Binding-site contacts:
Ligand atom O contacts residue ASP175 of chain 1.A at 2.9 Å (salt-bridge).
Ligand atom OXT contacts residue GLY172 of chain 1.A at 3.3 Å.
Ligand atom CA contacts residue GLU149 of chain 1.A at 4.0 Å.
Ligand atom O3 contacts residue ARG70 of chain 1.A at 2.8 Å (salt-bridge).
Ligand atom C contacts residue MG1 of chain 1.D at 3.0 Å.
Ligand atom OXT contacts residue ASP175 of chain 1.A at 4.0 Å.
Ligand atom OXT contacts residue CO1 of chain 1.C at 4.2 Å.
Ligand atom C contacts residue GLY172 of chain 1.A at 3.3 Å.
Ligand atom O3 contacts residue CO1 of chain 1.C at 2.1 Å.
Ligand atom C contacts residue ASP175 of chain 1.A at 4.0 Å.
Ligand atom C contacts residue GLU149 of chain 1.A at 3.9 Å.
Ligand atom CB contacts residue ARG70 of chain 1.A at 4.0 Å.
Ligand atom CB contacts residue PHE170 of chain 1.A at 3.6 Å (hydrophobic).
Ligand atom CB contacts residue TRP19 of chain 1.A at 4.2 Å (hydrophobic).
Ligand atom O contacts residue MG1 of chain 1.D at 2.3 Å.
Ligand atom CA contacts residue PHE170 of chain 1.A at 4.1 Å (hydrophobic).
Ligand atom CA contacts residue CO1 of chain 1.C at 2.9 Å.
Ligand atom O3 contacts residue GLU149 of chain 1.A at 3.3 Å (salt-bridge).
Ligand atom CA contacts residue ARG70 of chain 1.A at 3.9 Å.
Ligand atom CA contacts residue MG1 of chain 1.D at 3.0 Å.
Ligand atom OXT contacts residue SSN1 of chain 1.G at 4.2 Å.
Ligand atom O contacts residue GLU149 of chain 1.A at 3.2 Å (salt-bridge).
Ligand atom CB contacts residue SSN1 of chain 1.G at 3.0 Å.
Ligand atom CA contacts residue GLY172 of chain 1.A at 3.8 Å.
Ligand atom O3 contacts residue MG1 of chain 1.D at 2.2 Å.
Ligand atom C contacts residue CO1 of chain 1.C at 3.0 Å.
Ligand atom O contacts residue ALA174 of chain 1.A at 3.5 Å (h-bond).
Ligand atom CB contacts residue LEU212 of chain 1.A at 3.8 Å (hydrophobic).
Ligand atom CA contacts residue SSN1 of chain 1.G at 3.0 Å.
Ligand atom O3 contacts residue SSN1 of chain 1.G at 3.2 Å (h-bond).
Ligand atom O contacts residue GLY172 of chain 1.A at 3.5 Å.
Ligand atom OXT contacts residue PRO173 of chain 1.A at 3.1 Å.
Ligand atom CA contacts residue GLN147 of chain 1.A at 3.9 Å.
Ligand atom O3 contacts residue GLN147 of chain 1.A at 3.0 Å (h-bond).
Ligand atom C contacts residue PRO173 of chain 1.A at 3.8 Å (hydrophobic).
Ligand atom O contacts residue CO1 of chain 1.C at 2.3 Å.
Ligand atom C contacts residue ALA174 of chain 1.A at 3.6 Å (hydrophobic).
Ligand atom O contacts residue PRO173 of chain 1.A at 4.1 Å.
Ligand atom OXT contacts residue ALA174 of chain 1.A at 2.8 Å (h-bond).
Ligand atom C contacts residue SSN1 of chain 1.G at 3.8 Å.

Sequence of chain 1.A:
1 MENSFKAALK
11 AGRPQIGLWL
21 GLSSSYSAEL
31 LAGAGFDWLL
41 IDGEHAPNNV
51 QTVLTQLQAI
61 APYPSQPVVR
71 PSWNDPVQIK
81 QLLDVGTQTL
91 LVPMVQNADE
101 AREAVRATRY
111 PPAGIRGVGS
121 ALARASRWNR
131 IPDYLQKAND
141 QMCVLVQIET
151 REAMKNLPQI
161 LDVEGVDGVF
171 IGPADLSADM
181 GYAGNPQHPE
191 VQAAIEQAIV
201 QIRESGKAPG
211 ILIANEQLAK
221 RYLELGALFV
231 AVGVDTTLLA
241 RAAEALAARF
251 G

Sequence of chain 3.A:
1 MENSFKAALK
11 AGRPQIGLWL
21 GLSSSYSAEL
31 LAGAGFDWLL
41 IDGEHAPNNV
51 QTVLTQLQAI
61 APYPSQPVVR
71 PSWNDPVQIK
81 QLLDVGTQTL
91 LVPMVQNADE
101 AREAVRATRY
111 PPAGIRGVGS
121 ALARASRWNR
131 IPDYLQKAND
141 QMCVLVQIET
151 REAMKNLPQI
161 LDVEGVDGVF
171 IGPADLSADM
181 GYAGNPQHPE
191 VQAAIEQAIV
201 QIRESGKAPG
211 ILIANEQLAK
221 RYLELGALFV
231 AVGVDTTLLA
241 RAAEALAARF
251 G

This small molecule binds to this protein.
Small molecule (SMILES): CC(=O)C(=O)O